This protein binds this small molecule.
Small molecule (SMILES): O=C(O)[C@H]1O[C@H](O[C@@H]2[C@H](O)[C@@H](O)[C@@H](O[C@@H]3[C@H](O)[C@@H](O)[C@@H](O[C@@H]4[C@H](O)[C@@H](O)[C@@H](O[C@@H]5[C@H](O)[C@@H](O)[C@@H](O[C@@H]6[C@H](O)[C@@H](O)[C@@H](O)O[C@@H]6C(=O)O)O[C@@H]5C(=O)O)O[C@@H]4C(=O)O)O[C@@H]3C(=O)O)O[C@@H]2C(=O)O)[C@H](O)[C@@H](O)[C@H]1O

Binding-site contacts:
Ligand atom C6 contacts residue ASP154 of chain 1.A at 3.4 Å.
Ligand atom O3 contacts residue GLN153 of chain 1.A at 3.1 Å (h-bond).
Ligand atom C3 contacts residue ARG255 of chain 1.A at 3.7 Å.
Ligand atom O6B contacts residue ALA86 of chain 1.A at 2.9 Å (h-bond).
Ligand atom O2 contacts residue ASP154 of chain 1.A at 3.0 Å (salt-bridge).
Ligand atom O5 contacts residue ARG243 of chain 1.A at 3.0 Å (salt-bridge).
Ligand atom O6A contacts residue GLN129 of chain 1.A at 3.5 Å (h-bond).
Ligand atom C1 contacts residue ARG243 of chain 1.A at 3.7 Å.
Ligand atom O6B contacts residue ASP154 of chain 1.A at 3.2 Å (salt-bridge).
Ligand atom C6 contacts residue GLN153 of chain 1.A at 3.7 Å.
Ligand atom O6B contacts residue THR85 of chain 1.A at 3.5 Å.
Ligand atom O6B contacts residue THR248 of chain 1.A at 3.0 Å (h-bond).
Ligand atom O6B contacts residue PRO247 of chain 1.A at 3.6 Å.
Ligand atom C3 contacts residue THR85 of chain 1.A at 3.7 Å.
Ligand atom O3 contacts residue TYR206 of chain 1.A at 2.9 Å (h-bond).
Ligand atom C1 contacts residue TRP245 of chain 1.A at 3.5 Å (hydrophobic).
Ligand atom O2 contacts residue PRO247 of chain 1.A at 3.4 Å.
Ligand atom O2 contacts residue GLN129 of chain 1.A at 3.3 Å (h-bond).
Ligand atom O6B contacts residue ARG243 of chain 1.A at 2.9 Å (salt-bridge).
Ligand atom O5 contacts residue GLN153 of chain 1.A at 3.2 Å (h-bond).
Ligand atom O5 contacts residue GLN129 of chain 1.A at 3.3 Å (h-bond).
Ligand atom C6 contacts residue THR85 of chain 1.A at 3.7 Å.
Ligand atom O6B contacts residue TRP245 of chain 1.A at 3.2 Å (h-bond).
Ligand atom O6A contacts residue THR85 of chain 1.A at 3.6 Å.
Ligand atom O6B contacts residue ASP175 of chain 1.A at 2.6 Å (salt-bridge).
Ligand atom C6 contacts residue ASP175 of chain 1.A at 3.1 Å.
Ligand atom O6A contacts residue GLN153 of chain 1.A at 2.7 Å (h-bond).
Ligand atom O3 contacts residue THR85 of chain 1.A at 2.7 Å (h-bond).
Ligand atom C2 contacts residue THR248 of chain 1.A at 3.6 Å.
Ligand atom O5 contacts residue TRP245 of chain 1.A at 2.7 Å (h-bond).
Ligand atom C4 contacts residue MET282 of chain 1.A at 3.6 Å (hydrophobic).
Ligand atom O3 contacts residue ARG243 of chain 1.A at 3.5 Å (salt-bridge).
Ligand atom C5 contacts residue ASP175 of chain 1.A at 3.6 Å.
Ligand atom C6 contacts residue THR248 of chain 1.A at 3.4 Å.
Ligand atom O2 contacts residue THR85 of chain 1.A at 3.1 Å (h-bond).
Ligand atom O6A contacts residue ASP154 of chain 1.A at 2.7 Å (salt-bridge).
Ligand atom O3 contacts residue ARG255 of chain 1.A at 3.6 Å.
Ligand atom O2 contacts residue THR248 of chain 1.A at 2.7 Å (h-bond).
Ligand atom O6A contacts residue ARG195 of chain 1.A at 3.2 Å (salt-bridge).
Ligand atom O6A contacts residue THR248 of chain 1.A at 2.6 Å (h-bond).

Sequence of chain 1.A:
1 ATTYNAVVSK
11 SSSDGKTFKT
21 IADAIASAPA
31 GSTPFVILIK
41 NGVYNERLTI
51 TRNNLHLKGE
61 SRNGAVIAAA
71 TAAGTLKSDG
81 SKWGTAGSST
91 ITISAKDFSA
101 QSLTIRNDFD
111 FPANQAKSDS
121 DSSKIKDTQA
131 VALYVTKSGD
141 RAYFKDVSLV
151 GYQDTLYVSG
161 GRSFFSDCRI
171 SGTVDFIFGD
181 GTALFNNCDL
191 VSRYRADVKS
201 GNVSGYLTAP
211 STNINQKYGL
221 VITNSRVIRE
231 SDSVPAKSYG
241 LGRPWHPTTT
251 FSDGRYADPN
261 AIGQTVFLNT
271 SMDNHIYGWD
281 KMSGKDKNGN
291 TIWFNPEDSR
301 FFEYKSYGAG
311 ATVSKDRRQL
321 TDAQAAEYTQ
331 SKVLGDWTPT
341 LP